This small molecule binds to this protein.
Small molecule (SMILES): CC(=O)N[C@@H]1[C@@H](O)[C@H](O)[C@@H](CO)O[C@H]1O

Sequence of chain 1.A:
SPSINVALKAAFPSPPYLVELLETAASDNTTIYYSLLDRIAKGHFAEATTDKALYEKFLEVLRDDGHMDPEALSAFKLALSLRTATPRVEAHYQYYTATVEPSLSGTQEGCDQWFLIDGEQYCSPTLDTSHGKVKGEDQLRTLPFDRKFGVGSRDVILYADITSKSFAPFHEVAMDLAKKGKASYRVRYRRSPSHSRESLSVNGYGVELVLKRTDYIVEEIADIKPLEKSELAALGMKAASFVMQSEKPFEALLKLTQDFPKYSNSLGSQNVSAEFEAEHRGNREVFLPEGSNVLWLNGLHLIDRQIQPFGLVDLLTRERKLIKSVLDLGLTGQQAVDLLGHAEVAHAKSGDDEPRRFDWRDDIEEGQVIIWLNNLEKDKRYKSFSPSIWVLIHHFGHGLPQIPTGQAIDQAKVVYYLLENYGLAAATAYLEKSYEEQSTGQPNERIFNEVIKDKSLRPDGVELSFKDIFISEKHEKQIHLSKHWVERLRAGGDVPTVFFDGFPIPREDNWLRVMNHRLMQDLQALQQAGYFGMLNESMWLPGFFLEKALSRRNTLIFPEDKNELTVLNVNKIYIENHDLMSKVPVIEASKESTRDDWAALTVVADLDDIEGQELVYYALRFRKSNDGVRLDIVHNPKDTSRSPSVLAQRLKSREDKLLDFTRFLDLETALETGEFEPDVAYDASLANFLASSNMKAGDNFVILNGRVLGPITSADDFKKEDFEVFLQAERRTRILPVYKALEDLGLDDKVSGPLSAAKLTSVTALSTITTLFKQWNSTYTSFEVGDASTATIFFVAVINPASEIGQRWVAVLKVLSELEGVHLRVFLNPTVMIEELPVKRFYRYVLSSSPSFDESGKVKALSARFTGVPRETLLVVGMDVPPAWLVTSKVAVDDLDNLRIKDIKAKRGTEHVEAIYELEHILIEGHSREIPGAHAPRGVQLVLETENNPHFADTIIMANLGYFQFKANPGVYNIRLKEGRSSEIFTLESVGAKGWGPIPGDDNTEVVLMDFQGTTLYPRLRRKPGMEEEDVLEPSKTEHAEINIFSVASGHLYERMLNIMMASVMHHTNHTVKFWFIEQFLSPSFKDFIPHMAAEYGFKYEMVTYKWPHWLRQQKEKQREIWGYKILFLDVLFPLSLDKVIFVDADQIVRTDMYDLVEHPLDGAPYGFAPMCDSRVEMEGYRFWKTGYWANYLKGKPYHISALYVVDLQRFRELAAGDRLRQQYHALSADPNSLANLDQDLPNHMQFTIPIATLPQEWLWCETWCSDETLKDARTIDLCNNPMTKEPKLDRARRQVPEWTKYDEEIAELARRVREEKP

Binding-site contacts:
Ligand atom C8 contacts residue VAL324 of chain 1.A at 4.2 Å (hydrophobic).
Ligand atom O7 contacts residue ASN321 of chain 1.A at 3.5 Å (h-bond).
Ligand atom C6 contacts residue GLU317 of chain 1.A at 4.3 Å.
Ligand atom O7 contacts residue GLY320 of chain 1.A at 3.4 Å.
Ligand atom O5 contacts residue ASN874 of chain 1.A at 2.3 Å (h-bond).
Ligand atom O7 contacts residue GLU317 of chain 1.A at 3.2 Å (salt-bridge).
Ligand atom C2 contacts residue ASN874 of chain 1.A at 2.4 Å.
Ligand atom C7 contacts residue GLY320 of chain 1.A at 4.0 Å.
Ligand atom C7 contacts residue GLU317 of chain 1.A at 4.4 Å.
Ligand atom C4 contacts residue ASN874 of chain 1.A at 4.2 Å.
Ligand atom C7 contacts residue ASN321 of chain 1.A at 4.0 Å.
Ligand atom O5 contacts residue GLU317 of chain 1.A at 4.3 Å.
Ligand atom O6 contacts residue GLU317 of chain 1.A at 4.0 Å.
Ligand atom C3 contacts residue ASN874 of chain 1.A at 3.7 Å.
Ligand atom C5 contacts residue ASN874 of chain 1.A at 3.6 Å.
Ligand atom C8 contacts residue GLY320 of chain 1.A at 3.6 Å.
Ligand atom C1 contacts residue ASN874 of chain 1.A at 1.4 Å.
Ligand atom N2 contacts residue ASN874 of chain 1.A at 2.9 Å (h-bond).
Ligand atom C7 contacts residue ASN874 of chain 1.A at 3.6 Å.
Ligand atom C8 contacts residue ASN321 of chain 1.A at 3.9 Å.
Ligand atom O7 contacts residue ASN874 of chain 1.A at 3.8 Å.